The protein below binds the small molecule below.
Small molecule (SMILES): CC(=O)N[C@@H]1[C@@H](O)[C@H](O)[C@@H](CO)O[C@H]1O

Sequence of chain 1.E:
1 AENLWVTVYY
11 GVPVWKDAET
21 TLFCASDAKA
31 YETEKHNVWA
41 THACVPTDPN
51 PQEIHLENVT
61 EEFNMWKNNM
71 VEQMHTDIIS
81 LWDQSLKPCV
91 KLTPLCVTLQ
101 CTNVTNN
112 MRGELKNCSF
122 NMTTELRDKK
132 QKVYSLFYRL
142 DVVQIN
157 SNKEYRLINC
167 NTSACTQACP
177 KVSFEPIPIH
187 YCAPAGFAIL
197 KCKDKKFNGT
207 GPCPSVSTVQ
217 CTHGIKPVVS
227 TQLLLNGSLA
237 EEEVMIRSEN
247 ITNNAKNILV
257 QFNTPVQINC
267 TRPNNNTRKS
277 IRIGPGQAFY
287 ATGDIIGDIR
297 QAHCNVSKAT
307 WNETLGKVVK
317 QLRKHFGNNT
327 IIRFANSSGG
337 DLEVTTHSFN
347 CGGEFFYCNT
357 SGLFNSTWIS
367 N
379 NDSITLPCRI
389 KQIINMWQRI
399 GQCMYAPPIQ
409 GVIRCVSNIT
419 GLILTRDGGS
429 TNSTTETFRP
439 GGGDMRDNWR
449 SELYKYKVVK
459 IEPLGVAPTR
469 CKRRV

Binding-site contacts:
Ligand atom C6 contacts residue LYS316 of chain 1.E at 4.3 Å.
Ligand atom C7 contacts residue ASN324 of chain 1.E at 3.3 Å.
Ligand atom N2 contacts residue ASN324 of chain 1.E at 3.0 Å (h-bond).
Ligand atom O5 contacts residue ASN324 of chain 1.E at 2.3 Å (h-bond).
Ligand atom C6 contacts residue LYS320 of chain 1.E at 4.0 Å.
Ligand atom C8 contacts residue ASN324 of chain 1.E at 4.4 Å.
Ligand atom C2 contacts residue ASN324 of chain 1.E at 2.5 Å.
Ligand atom O7 contacts residue ASN324 of chain 1.E at 3.2 Å (h-bond).
Ligand atom O6 contacts residue LYS320 of chain 1.E at 4.4 Å.
Ligand atom C1 contacts residue ASN324 of chain 1.E at 1.4 Å.
Ligand atom C4 contacts residue ASN324 of chain 1.E at 4.2 Å.
Ligand atom C5 contacts residue ASN324 of chain 1.E at 3.7 Å.
Ligand atom O6 contacts residue LYS316 of chain 1.E at 3.1 Å (salt-bridge).
Ligand atom C1 contacts residue GLY323 of chain 1.E at 4.3 Å.
Ligand atom C3 contacts residue ASN324 of chain 1.E at 3.8 Å.
Ligand atom O5 contacts residue GLY323 of chain 1.E at 4.3 Å.